Sequence of chain 1.A:
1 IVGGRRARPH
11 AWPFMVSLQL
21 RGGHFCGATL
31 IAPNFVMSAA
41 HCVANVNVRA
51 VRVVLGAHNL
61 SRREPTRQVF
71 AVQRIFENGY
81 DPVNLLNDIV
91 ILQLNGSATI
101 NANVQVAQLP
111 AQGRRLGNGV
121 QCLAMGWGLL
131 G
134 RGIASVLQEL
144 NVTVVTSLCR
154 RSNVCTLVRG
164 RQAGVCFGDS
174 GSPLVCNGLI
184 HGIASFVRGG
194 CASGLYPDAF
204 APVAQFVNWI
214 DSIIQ

This protein binds this small molecule.
Small molecule (SMILES): CC(=O)N[C@H]1[C@H](O[C@H]2[C@H](O)[C@@H](NC(C)=O)CO[C@@H]2CO[C@@H]2O[C@@H](C)[C@@H](O)[C@@H](O)[C@@H]2O)O[C@H](CO)[C@@H](O)[C@@H]1O

Binding-site contacts:
Ligand atom C6 contacts residue VAL178 of chain 1.A at 3.7 Å (hydrophobic).
Ligand atom C3 contacts residue LEU123 of chain 1.A at 4.4 Å (hydrophobic).
Ligand atom C5 contacts residue LEU123 of chain 1.A at 3.9 Å (hydrophobic).
Ligand atom C3 contacts residue ASN180 of chain 1.A at 3.8 Å.
Ligand atom O3 contacts residue GLN121 of chain 1.A at 2.5 Å (h-bond).
Ligand atom C4 contacts residue VAL178 of chain 1.A at 3.5 Å (hydrophobic).
Ligand atom O7 contacts residue ASN144 of chain 1.A at 3.2 Å (h-bond).
Ligand atom C2 contacts residue GLN121 of chain 1.A at 4.0 Å.
Ligand atom N2 contacts residue ASN144 of chain 1.A at 2.9 Å (h-bond).
Ligand atom C6 contacts residue TRP12 of chain 1.A at 3.6 Å (hydrophobic).
Ligand atom O2 contacts residue GLN121 of chain 1.A at 3.6 Å (h-bond).
Ligand atom O3 contacts residue CYS179 of chain 1.A at 3.4 Å.
Ligand atom O4 contacts residue GLY181 of chain 1.A at 2.9 Å (h-bond).
Ligand atom C5 contacts residue VAL178 of chain 1.A at 4.4 Å (hydrophobic).
Ligand atom C6 contacts residue LEU123 of chain 1.A at 3.9 Å (hydrophobic).
Ligand atom O5 contacts residue LEU123 of chain 1.A at 3.7 Å.
Ligand atom C3 contacts residue ASN144 of chain 1.A at 3.8 Å.
Ligand atom C5 contacts residue ASN144 of chain 1.A at 3.6 Å.
Ligand atom O3 contacts residue ASN180 of chain 1.A at 2.7 Å (h-bond).
Ligand atom C1 contacts residue ASN144 of chain 1.A at 1.4 Å.
Ligand atom O5 contacts residue ASN144 of chain 1.A at 2.3 Å (h-bond).
Ligand atom C3 contacts residue VAL178 of chain 1.A at 3.8 Å (hydrophobic).
Ligand atom O7 contacts residue GLN121 of chain 1.A at 3.2 Å (h-bond).
Ligand atom C6 contacts residue LEU123 of chain 1.A at 4.1 Å (hydrophobic).
Ligand atom O3 contacts residue CYS122 of chain 1.A at 3.9 Å.
Ligand atom C2 contacts residue ASN144 of chain 1.A at 2.4 Å.
Ligand atom O3 contacts residue VAL178 of chain 1.A at 3.8 Å.
Ligand atom C4 contacts residue ASN180 of chain 1.A at 3.9 Å.
Ligand atom C3 contacts residue GLN121 of chain 1.A at 3.4 Å.
Ligand atom C3 contacts residue CYS122 of chain 1.A at 4.1 Å (hydrophobic).
Ligand atom C4 contacts residue ASN144 of chain 1.A at 4.1 Å.
Ligand atom O4 contacts residue CYS179 of chain 1.A at 4.0 Å.
Ligand atom O6 contacts residue LEU123 of chain 1.A at 4.2 Å.
Ligand atom C7 contacts residue ASN144 of chain 1.A at 3.3 Å.
Ligand atom C4 contacts residue CYS179 of chain 1.A at 4.3 Å (hydrophobic).
Ligand atom O4 contacts residue ASN180 of chain 1.A at 3.2 Å (h-bond).
Ligand atom C4 contacts residue GLY181 of chain 1.A at 4.0 Å.
Ligand atom O4 contacts residue VAL178 of chain 1.A at 4.0 Å.
Ligand atom C7 contacts residue GLN121 of chain 1.A at 4.4 Å.
Ligand atom C3 contacts residue CYS179 of chain 1.A at 4.3 Å (hydrophobic).